The protein below binds the small molecule below.
Small molecule (SMILES): CC(C)c1nc(CN(C)C(=O)N[C@H](C(=O)N[C@@H](Cc2ccccc2)C[C@H](O)[C@H](Cc2ccccc2)NC(=O)OCc2cncs2)C(C)C)cs1

Sequence of chain 4.A:
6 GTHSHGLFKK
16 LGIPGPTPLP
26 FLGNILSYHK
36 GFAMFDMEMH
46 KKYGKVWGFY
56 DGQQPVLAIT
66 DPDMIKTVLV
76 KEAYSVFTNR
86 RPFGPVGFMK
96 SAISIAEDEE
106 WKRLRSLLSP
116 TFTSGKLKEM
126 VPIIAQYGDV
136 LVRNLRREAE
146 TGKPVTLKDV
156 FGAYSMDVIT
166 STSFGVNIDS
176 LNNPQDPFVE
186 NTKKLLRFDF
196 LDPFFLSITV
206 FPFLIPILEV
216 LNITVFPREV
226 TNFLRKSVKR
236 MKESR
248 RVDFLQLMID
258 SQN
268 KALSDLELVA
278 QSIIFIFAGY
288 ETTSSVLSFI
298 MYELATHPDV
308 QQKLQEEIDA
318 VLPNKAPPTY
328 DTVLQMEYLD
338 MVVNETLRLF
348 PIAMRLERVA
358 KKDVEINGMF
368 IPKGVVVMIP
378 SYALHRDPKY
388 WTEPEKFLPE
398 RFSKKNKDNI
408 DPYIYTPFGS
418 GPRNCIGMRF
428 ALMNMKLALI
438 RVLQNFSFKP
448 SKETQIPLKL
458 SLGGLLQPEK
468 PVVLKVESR

Binding-site contacts:
Ligand atom C31 contacts residue PHE193 of chain 4.A at 3.5 Å (hydrophobic).
Ligand atom O61 contacts residue ARG192 of chain 4.A at 2.4 Å (salt-bridge).
Ligand atom C86 contacts residue PRO87 of chain 4.A at 3.2 Å (hydrophobic).
Ligand atom C10 contacts residue ARG192 of chain 4.A at 3.3 Å.
Ligand atom C51 contacts residue ARG192 of chain 4.A at 3.2 Å.
Ligand atom C6 contacts residue PHE284 of chain 4.A at 3.4 Å (hydrophobic).
Ligand atom C32 contacts residue PHE284 of chain 4.A at 3.5 Å (hydrophobic).
Ligand atom S3 contacts residue ARG192 of chain 4.A at 3.0 Å (salt-bridge).
Ligand atom O41 contacts residue SER99 of chain 4.A at 2.7 Å (h-bond).
Ligand atom C50 contacts residue ALA350 of chain 4.A at 3.4 Å (hydrophobic).
Ligand atom C95 contacts residue PHE195 of chain 4.A at 3.2 Å (hydrophobic).
Ligand atom C33 contacts residue PHE284 of chain 4.A at 3.2 Å (hydrophobic).
Ligand atom C35 contacts residue PHE221 of chain 4.A at 3.6 Å (hydrophobic).
Ligand atom C35 contacts residue ILE281 of chain 4.A at 3.4 Å (hydrophobic).
Ligand atom C13 contacts residue SER99 of chain 4.A at 3.6 Å.
Ligand atom N83 contacts residue PHE88 of chain 4.A at 3.1 Å.
Ligand atom C51 contacts residue ILE349 of chain 4.A at 3.3 Å (hydrophobic).
Ligand atom C45 contacts residue ARG192 of chain 4.A at 3.5 Å.
Ligand atom N5 contacts residue HEM1 of chain 4.B at 2.0 Å.
Ligand atom O24 contacts residue SER99 of chain 4.A at 3.5 Å.
Ligand atom C49 contacts residue ALA350 of chain 4.A at 3.5 Å (hydrophobic).
Ligand atom O41 contacts residue ILE100 of chain 4.A at 3.1 Å.
Ligand atom C90 contacts residue THR204 of chain 4.A at 3.3 Å.
Ligand atom O24 contacts residue ARG192 of chain 4.A at 3.5 Å (salt-bridge).
Ligand atom C82 contacts residue PHE88 of chain 4.A at 3.6 Å (hydrophobic).
Ligand atom C1 contacts residue HEM1 of chain 4.B at 2.8 Å.
Ligand atom C26 contacts residue ARG192 of chain 4.A at 3.6 Å.
Ligand atom C50 contacts residue ILE349 of chain 4.A at 3.4 Å (hydrophobic).
Ligand atom C75 contacts residue PHE88 of chain 4.A at 3.2 Å (hydrophobic).
Ligand atom C1 contacts residue ALA285 of chain 4.A at 3.6 Å (hydrophobic).
Ligand atom O7 contacts residue ARG192 of chain 4.A at 3.2 Å (salt-bridge).
Ligand atom N11 contacts residue SER99 of chain 4.A at 2.9 Å (h-bond).
Ligand atom C4 contacts residue HEM1 of chain 4.B at 2.8 Å.
Ligand atom C90 contacts residue ILE203 of chain 4.A at 3.4 Å (hydrophobic).
Ligand atom C31 contacts residue ARG192 of chain 4.A at 3.2 Å.
Ligand atom S81 contacts residue PHE195 of chain 4.A at 3.5 Å.
Ligand atom C12 contacts residue ARG192 of chain 4.A at 3.4 Å.
Ligand atom C34 contacts residue PHE221 of chain 4.A at 3.5 Å (hydrophobic).
Ligand atom C52 contacts residue ARG192 of chain 4.A at 2.9 Å.
Ligand atom C77 contacts residue PHE88 of chain 4.A at 3.4 Å (hydrophobic).